The protein below binds the small molecule below.
Small molecule (SMILES): Nc1ncnc2c1ncn2[C@@H]1O[C@H](COP(=O)(O)O)[C@@H](OP(=O)(O)O)[C@H]1O

Binding-site contacts:
Ligand atom O2' contacts residue ARG125 of chain 1.A at 3.1 Å (salt-bridge).
Ligand atom O6P contacts residue LYS248 of chain 1.A at 3.0 Å (salt-bridge).
Ligand atom O5P contacts residue THR45 of chain 1.A at 3.4 Å (h-bond).
Ligand atom N7 contacts residue ALA47 of chain 1.A at 3.5 Å.
Ligand atom P1 contacts residue SER133 of chain 1.A at 3.6 Å.
Ligand atom O3' contacts residue SER133 of chain 1.A at 3.6 Å (h-bond).
Ligand atom O4P contacts residue GLY44 of chain 1.A at 3.1 Å (h-bond).
Ligand atom C5' contacts residue LYS42 of chain 1.A at 3.6 Å.
Ligand atom N3 contacts residue PHE232 of chain 1.A at 3.7 Å.
Ligand atom O5' contacts residue LYS42 of chain 1.A at 3.5 Å.
Ligand atom N6 contacts residue TYR233 of chain 1.A at 3.0 Å (h-bond).
Ligand atom O6P contacts residue LYS42 of chain 1.A at 3.0 Å (salt-bridge).
Ligand atom O1P contacts residue GLY249 of chain 1.A at 3.5 Å.
Ligand atom P1 contacts residue ARG250 of chain 1.A at 3.8 Å.
Ligand atom P2 contacts residue GLY44 of chain 1.A at 3.7 Å.
Ligand atom P2 contacts residue THR45 of chain 1.A at 3.5 Å.
Ligand atom O5P contacts residue LYS248 of chain 1.A at 2.8 Å (salt-bridge).
Ligand atom O4P contacts residue THR45 of chain 1.A at 2.6 Å (h-bond).
Ligand atom C6 contacts residue PHE232 of chain 1.A at 3.5 Å (hydrophobic).
Ligand atom O3P contacts residue ARG250 of chain 1.A at 2.8 Å (salt-bridge).
Ligand atom P2 contacts residue LYS248 of chain 1.A at 3.5 Å.
Ligand atom O2P contacts residue SER133 of chain 1.A at 2.4 Å (h-bond).
Ligand atom C4 contacts residue PHE232 of chain 1.A at 3.7 Å (hydrophobic).
Ligand atom O3P contacts residue GLY249 of chain 1.A at 2.7 Å (h-bond).
Ligand atom N6 contacts residue PHE232 of chain 1.A at 3.6 Å.
Ligand atom C5 contacts residue ALA47 of chain 1.A at 3.8 Å (hydrophobic).
Ligand atom C2 contacts residue LEU244 of chain 1.A at 3.6 Å (hydrophobic).
Ligand atom O3' contacts residue ARG125 of chain 1.A at 3.3 Å (salt-bridge).
Ligand atom O5' contacts residue GLY44 of chain 1.A at 3.0 Å (h-bond).
Ligand atom C8 contacts residue ILE199 of chain 1.A at 3.5 Å (hydrophobic).
Ligand atom O5P contacts residue ARG46 of chain 1.A at 3.0 Å (salt-bridge).
Ligand atom N1 contacts residue PHE232 of chain 1.A at 3.3 Å.
Ligand atom O4P contacts residue LYS42 of chain 1.A at 3.5 Å (salt-bridge).
Ligand atom O4P contacts residue GLY43 of chain 1.A at 3.6 Å.
Ligand atom C2 contacts residue PHE232 of chain 1.A at 3.6 Å (hydrophobic).
Ligand atom N1 contacts residue LEU244 of chain 1.A at 3.4 Å.
Ligand atom C5 contacts residue PHE232 of chain 1.A at 3.8 Å (hydrophobic).
Ligand atom O4' contacts residue GLY44 of chain 1.A at 3.2 Å.
Ligand atom P1 contacts residue GLY249 of chain 1.A at 3.7 Å.
Ligand atom C6 contacts residue LEU244 of chain 1.A at 3.8 Å (hydrophobic).

Sequence of chain 1.A:
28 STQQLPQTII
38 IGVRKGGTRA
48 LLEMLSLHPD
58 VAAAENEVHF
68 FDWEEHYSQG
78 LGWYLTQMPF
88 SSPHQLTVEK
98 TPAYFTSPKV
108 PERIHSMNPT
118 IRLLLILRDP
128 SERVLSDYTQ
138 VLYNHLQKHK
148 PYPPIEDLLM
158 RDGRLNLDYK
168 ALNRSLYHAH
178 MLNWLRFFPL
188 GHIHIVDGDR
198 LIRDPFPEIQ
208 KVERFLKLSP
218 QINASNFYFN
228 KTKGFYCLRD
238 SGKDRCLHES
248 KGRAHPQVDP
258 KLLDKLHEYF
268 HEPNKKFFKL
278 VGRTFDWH